This protein binds this small molecule.
Small molecule (SMILES): Cc1cn([C@H]2C[C@H](O[P](=O)(O)OC[C@H]3O[C@@H](n4cnc5c(N)ncnc54)C[C@@H]3O[P](=O)(O)OC[C@H]3O[C@@H](n4cnc5c(N)ncnc54)C[C@@H]3O[P](=O)(O)OC[C@H]3O[C@@H](n4cc(C)c(=O)[nH]c4=O)C[C@@H]3O[P](=O)(O)OC[C@H]3O[C@@H](n4cnc5c(=O)nc(N)[nH]c54)C[C@@H]3O)[C@@H](CO[P](=O)(O)O[C@H]3C[C@H](n4ccc(N)nc4=O)O[C@@H]3CO[P](=O)(O)O[C@H]3C[C@H](n4cc(C)c(=O)[nH]c4=O)O[C@@H]3COP(=O)(O)O)O2)c(=O)[nH]c1=O

Binding-site contacts:
Ligand atom C2 contacts residue DG6 of chain 1.A at 3.0 Å.
Ligand atom N2 contacts residue DA2 of chain 1.A at 2.8 Å (h-bond).
Ligand atom N3 contacts residue DA5 of chain 1.A at 2.5 Å (h-bond).
Ligand atom OP1 contacts residue ILE106 of chain 1.C at 2.7 Å (h-bond).
Ligand atom O2 contacts residue DA2 of chain 1.A at 3.1 Å.
Ligand atom N6 contacts residue DT3 of chain 1.A at 2.8 Å (h-bond).
Ligand atom OP1 contacts residue ARG254 of chain 1.C at 3.1 Å (salt-bridge).
Ligand atom N3 contacts residue DA7 of chain 1.A at 3.0 Å (h-bond).
Ligand atom OP1 contacts residue GLY105 of chain 1.C at 3.0 Å (h-bond).
Ligand atom C2 contacts residue DT3 of chain 1.A at 3.3 Å.
Ligand atom C6 contacts residue DA2 of chain 1.A at 3.2 Å.
Ligand atom N6 contacts residue DT4 of chain 1.A at 2.7 Å (h-bond).
Ligand atom C5' contacts residue GLY107 of chain 1.C at 3.3 Å.
Ligand atom N6 contacts residue DA2 of chain 1.A at 2.7 Å (h-bond).
Ligand atom N4 contacts residue DG6 of chain 1.A at 2.9 Å (h-bond).
Ligand atom O2 contacts residue DA5 of chain 1.A at 3.1 Å.
Ligand atom N2 contacts residue DC1 of chain 1.A at 3.1 Å (h-bond).
Ligand atom C2 contacts residue DA2 of chain 1.A at 3.1 Å.
Ligand atom O4 contacts residue DA5 of chain 1.A at 2.7 Å (h-bond).
Ligand atom OP1 contacts residue ALA110 of chain 1.C at 2.7 Å (h-bond).
Ligand atom C4 contacts residue DA5 of chain 1.A at 3.3 Å.
Ligand atom O2 contacts residue DA7 of chain 1.A at 2.9 Å (h-bond).
Ligand atom O2 contacts residue DG6 of chain 1.A at 3.2 Å (h-bond).
Ligand atom N1 contacts residue DT3 of chain 1.A at 2.7 Å (h-bond).
Ligand atom O4 contacts residue DA2 of chain 1.A at 3.2 Å (h-bond).
Ligand atom O5' contacts residue GLY107 of chain 1.C at 3.3 Å.
Ligand atom N1 contacts residue DA2 of chain 1.A at 3.1 Å (h-bond).
Ligand atom OP1 contacts residue GLY107 of chain 1.C at 3.1 Å (h-bond).
Ligand atom O2 contacts residue DG6 of chain 1.A at 2.3 Å (h-bond).
Ligand atom N3 contacts residue DG6 of chain 1.A at 2.6 Å (h-bond).
Ligand atom O4 contacts residue DT4 of chain 1.A at 3.3 Å (h-bond).
Ligand atom O4 contacts residue DA7 of chain 1.A at 3.1 Å (h-bond).
Ligand atom C6 contacts residue DT4 of chain 1.A at 3.2 Å.
Ligand atom OP1 contacts residue SER109 of chain 1.C at 3.3 Å (h-bond).
Ligand atom OP1 contacts residue NA1 of chain 1.D at 2.3 Å (h-bond).
Ligand atom C2 contacts residue DT4 of chain 1.A at 2.9 Å.
Ligand atom N1 contacts residue DT4 of chain 1.A at 2.3 Å (h-bond).
Ligand atom C2 contacts residue DA5 of chain 1.A at 3.3 Å.
Ligand atom OP2 contacts residue SER109 of chain 1.C at 3.0 Å (h-bond).
Ligand atom N3 contacts residue DA2 of chain 1.A at 2.6 Å (h-bond).

Sequence of chain 1.C:
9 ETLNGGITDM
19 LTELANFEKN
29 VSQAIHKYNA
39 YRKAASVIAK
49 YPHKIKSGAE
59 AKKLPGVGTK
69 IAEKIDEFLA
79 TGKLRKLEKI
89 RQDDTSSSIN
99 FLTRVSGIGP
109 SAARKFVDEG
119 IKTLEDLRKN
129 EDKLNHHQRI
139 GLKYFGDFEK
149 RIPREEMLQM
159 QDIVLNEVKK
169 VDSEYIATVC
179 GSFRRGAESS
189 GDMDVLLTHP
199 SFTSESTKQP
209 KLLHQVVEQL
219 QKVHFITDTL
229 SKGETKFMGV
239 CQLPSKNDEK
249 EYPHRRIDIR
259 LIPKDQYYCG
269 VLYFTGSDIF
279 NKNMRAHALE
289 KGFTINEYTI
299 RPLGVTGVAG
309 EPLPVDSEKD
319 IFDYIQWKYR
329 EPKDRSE